Sequence of chain 1.C:
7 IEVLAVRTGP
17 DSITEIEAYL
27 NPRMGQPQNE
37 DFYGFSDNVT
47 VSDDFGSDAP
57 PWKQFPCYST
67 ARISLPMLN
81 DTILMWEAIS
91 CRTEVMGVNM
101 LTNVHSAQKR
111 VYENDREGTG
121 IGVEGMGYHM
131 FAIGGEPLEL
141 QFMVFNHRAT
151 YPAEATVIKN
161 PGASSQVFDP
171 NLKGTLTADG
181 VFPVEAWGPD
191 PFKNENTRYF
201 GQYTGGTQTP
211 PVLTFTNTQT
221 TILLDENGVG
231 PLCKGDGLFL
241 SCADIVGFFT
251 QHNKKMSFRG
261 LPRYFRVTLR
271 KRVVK

Binding-site contacts:
Ligand atom C5 contacts residue ASN44 of chain 1.C at 3.7 Å.
Ligand atom C8 contacts residue PHE38 of chain 1.C at 3.7 Å (hydrophobic).
Ligand atom C6 contacts residue ASP43 of chain 1.C at 3.6 Å.
Ligand atom C4 contacts residue ASP43 of chain 1.C at 3.7 Å.
Ligand atom C7 contacts residue ASN253 of chain 1.C at 3.6 Å.
Ligand atom O6 contacts residue ASP43 of chain 1.C at 2.9 Å (salt-bridge).
Ligand atom C7 contacts residue GLN251 of chain 1.C at 3.6 Å.
Ligand atom C2 contacts residue ASN44 of chain 1.C at 3.7 Å.
Ligand atom C8 contacts residue ASN253 of chain 1.C at 3.5 Å.
Ligand atom C2 contacts residue GLN251 of chain 1.C at 3.7 Å.
Ligand atom C1 contacts residue ASN44 of chain 1.C at 3.4 Å.
Ligand atom O5 contacts residue ASN44 of chain 1.C at 2.9 Å (h-bond).
Ligand atom O7 contacts residue LYS255 of chain 1.C at 3.1 Å.
Ligand atom C8 contacts residue PHE51 of chain 1.D at 3.6 Å (hydrophobic).
Ligand atom O3 contacts residue ASN44 of chain 1.C at 3.2 Å (h-bond).
Ligand atom O7 contacts residue PHE51 of chain 1.D at 3.0 Å (h-bond).
Ligand atom O7 contacts residue ASN253 of chain 1.C at 2.9 Å (h-bond).
Ligand atom O5 contacts residue ASP50 of chain 1.D at 3.6 Å (salt-bridge).
Ligand atom C8 contacts residue GLN251 of chain 1.C at 3.5 Å.
Ligand atom O4 contacts residue ASN44 of chain 1.C at 2.9 Å (h-bond).
Ligand atom O4 contacts residue ASP49 of chain 1.D at 3.5 Å (salt-bridge).
Ligand atom C6 contacts residue GLN32 of chain 1.C at 3.5 Å.
Ligand atom C4 contacts residue ASN44 of chain 1.C at 3.8 Å.
Ligand atom O4 contacts residue ASN44 of chain 1.C at 3.5 Å (h-bond).
Ligand atom C2 contacts residue ASP50 of chain 1.D at 3.5 Å.
Ligand atom O2 contacts residue LYS255 of chain 1.C at 3.2 Å.
Ligand atom O6 contacts residue ASP43 of chain 1.C at 2.6 Å (salt-bridge).
Ligand atom O3 contacts residue GLN251 of chain 1.C at 3.2 Å (h-bond).
Ligand atom O4 contacts residue ASP43 of chain 1.C at 2.7 Å (salt-bridge).
Ligand atom O4 contacts residue ASP50 of chain 1.D at 2.6 Å (salt-bridge).
Ligand atom O5 contacts residue ASP43 of chain 1.C at 3.7 Å.
Ligand atom C4 contacts residue GLN251 of chain 1.C at 3.7 Å.
Ligand atom N2 contacts residue GLN251 of chain 1.C at 2.8 Å (h-bond).
Ligand atom O4 contacts residue GLN251 of chain 1.C at 2.5 Å (h-bond).
Ligand atom O3 contacts residue ASP49 of chain 1.D at 2.7 Å (salt-bridge).
Ligand atom O7 contacts residue ASP50 of chain 1.D at 3.6 Å.
Ligand atom O7 contacts residue GLN251 of chain 1.C at 2.9 Å (h-bond).
Ligand atom O6 contacts residue GLN32 of chain 1.C at 2.9 Å (h-bond).
Ligand atom C6 contacts residue ASP43 of chain 1.C at 3.3 Å.
Ligand atom C8 contacts residue PHE249 of chain 1.C at 3.6 Å (hydrophobic).

This small molecule binds to this protein.
Small molecule (SMILES): CC(=O)N[C@H]1[C@@H](O[C@H]2[C@@H](O)[C@@H](CO)O[C@@H](O[C@H]3[C@@H](O)[C@@H](CO)O[C@H](O[C@@H]4[C@H](O)[C@@H](O)[C@H](O)O[C@@H]4CO)[C@@H]3O)[C@@H]2NC(C)=O)O[C@H](CO)[C@H](O)[C@@H]1O

Sequence of chain 1.D:
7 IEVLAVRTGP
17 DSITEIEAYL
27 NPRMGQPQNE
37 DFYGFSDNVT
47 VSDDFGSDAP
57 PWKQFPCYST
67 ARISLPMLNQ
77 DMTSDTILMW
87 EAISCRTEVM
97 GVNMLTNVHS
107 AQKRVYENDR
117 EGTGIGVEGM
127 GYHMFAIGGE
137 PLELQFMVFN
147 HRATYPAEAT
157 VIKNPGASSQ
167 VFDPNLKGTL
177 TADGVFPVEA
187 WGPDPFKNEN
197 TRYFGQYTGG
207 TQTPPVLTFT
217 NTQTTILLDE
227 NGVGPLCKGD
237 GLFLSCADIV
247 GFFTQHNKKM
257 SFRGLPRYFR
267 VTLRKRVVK